A protein and the small-molecule ligand that binds it are described below.
Small molecule (SMILES): CC(=O)N[C@@H]1[C@@H](O)[C@H](O)[C@@H](CO)O[C@H]1O

Binding-site contacts:
Ligand atom C1 contacts residue THR255 of chain 1.A at 3.4 Å.
Ligand atom C5 contacts residue ASN253 of chain 1.A at 3.6 Å.
Ligand atom C5 contacts residue THR255 of chain 1.A at 3.8 Å.
Ligand atom O5 contacts residue ASN253 of chain 1.A at 2.3 Å (h-bond).
Ligand atom C2 contacts residue ASN253 of chain 1.A at 2.5 Å.
Ligand atom C7 contacts residue ASN253 of chain 1.A at 3.7 Å.
Ligand atom C8 contacts residue THR239 of chain 1.A at 3.9 Å.
Ligand atom C3 contacts residue THR255 of chain 1.A at 4.5 Å.
Ligand atom C3 contacts residue ASN253 of chain 1.A at 3.8 Å.
Ligand atom C1 contacts residue ASN253 of chain 1.A at 1.4 Å.
Ligand atom O7 contacts residue ASN253 of chain 1.A at 3.9 Å.
Ligand atom C2 contacts residue THR255 of chain 1.A at 4.4 Å.
Ligand atom C8 contacts residue MET240 of chain 1.A at 4.0 Å (hydrophobic).
Ligand atom O5 contacts residue THR255 of chain 1.A at 3.8 Å.
Ligand atom C4 contacts residue ASN253 of chain 1.A at 4.2 Å.
Ligand atom N2 contacts residue ASN253 of chain 1.A at 3.0 Å (h-bond).

Sequence of chain 1.A:
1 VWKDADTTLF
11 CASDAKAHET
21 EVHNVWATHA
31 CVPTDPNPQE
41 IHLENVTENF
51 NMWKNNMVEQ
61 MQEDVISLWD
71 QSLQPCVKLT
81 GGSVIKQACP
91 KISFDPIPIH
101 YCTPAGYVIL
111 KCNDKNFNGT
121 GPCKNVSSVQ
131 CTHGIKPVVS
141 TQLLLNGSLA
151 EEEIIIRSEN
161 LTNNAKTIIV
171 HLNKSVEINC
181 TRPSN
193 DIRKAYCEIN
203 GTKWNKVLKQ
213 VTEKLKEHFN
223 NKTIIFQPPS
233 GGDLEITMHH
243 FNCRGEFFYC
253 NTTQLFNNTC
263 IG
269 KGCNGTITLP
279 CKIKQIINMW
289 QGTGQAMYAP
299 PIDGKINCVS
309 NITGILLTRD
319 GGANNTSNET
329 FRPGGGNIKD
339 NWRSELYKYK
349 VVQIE